Sequence of chain 1.B:
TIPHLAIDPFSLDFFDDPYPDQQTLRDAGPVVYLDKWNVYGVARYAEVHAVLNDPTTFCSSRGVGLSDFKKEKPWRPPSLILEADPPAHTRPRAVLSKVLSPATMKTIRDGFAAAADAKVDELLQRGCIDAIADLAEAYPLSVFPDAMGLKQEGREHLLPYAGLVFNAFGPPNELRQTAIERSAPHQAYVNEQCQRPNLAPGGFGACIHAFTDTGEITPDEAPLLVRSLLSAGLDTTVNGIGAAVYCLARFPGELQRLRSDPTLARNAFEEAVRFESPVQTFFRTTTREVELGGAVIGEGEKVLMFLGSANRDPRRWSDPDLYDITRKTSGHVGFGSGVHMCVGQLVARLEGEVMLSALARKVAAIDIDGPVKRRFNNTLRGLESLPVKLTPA

Binding-site contacts:
Ligand atom C2 contacts residue LEU99 of chain 1.B at 3.7 Å (hydrophobic).
Ligand atom O1 contacts residue SER96 of chain 1.B at 3.8 Å.
Ligand atom C1 contacts residue SER245 of chain 1.B at 3.4 Å.
Ligand atom C7 contacts residue PHE186 of chain 1.B at 4.1 Å (hydrophobic).
Ligand atom C4 contacts residue LEU99 of chain 1.B at 4.0 Å (hydrophobic).
Ligand atom C7 contacts residue SER248 of chain 1.B at 3.9 Å.
Ligand atom C8 contacts residue HEM1 of chain 1.J at 3.2 Å.
Ligand atom C6 contacts residue LEU99 of chain 1.B at 3.9 Å (hydrophobic).
Ligand atom C4 contacts residue HEM1 of chain 1.J at 3.5 Å.
Ligand atom O3 contacts residue PHE183 of chain 1.B at 3.1 Å.
Ligand atom O2 contacts residue SER245 of chain 1.B at 2.5 Å (h-bond).
Ligand atom O3 contacts residue ALA249 of chain 1.B at 4.0 Å.
Ligand atom C8 contacts residue PHE299 of chain 1.B at 3.8 Å (hydrophobic).
Ligand atom C3 contacts residue HEM1 of chain 1.J at 3.6 Å.
Ligand atom C7 contacts residue LEU99 of chain 1.B at 3.7 Å (hydrophobic).
Ligand atom O1 contacts residue SER245 of chain 1.B at 3.6 Å.
Ligand atom O2 contacts residue ILE98 of chain 1.B at 3.6 Å.
Ligand atom C4 contacts residue ALA249 of chain 1.B at 3.6 Å (hydrophobic).
Ligand atom O1 contacts residue SER248 of chain 1.B at 3.5 Å.
Ligand atom C5 contacts residue PHE183 of chain 1.B at 3.9 Å (hydrophobic).
Ligand atom C3 contacts residue ALA249 of chain 1.B at 3.9 Å (hydrophobic).
Ligand atom O3 contacts residue PHE299 of chain 1.B at 3.6 Å.
Ligand atom C8 contacts residue PHE183 of chain 1.B at 4.0 Å (hydrophobic).
Ligand atom C3 contacts residue LEU99 of chain 1.B at 3.8 Å (hydrophobic).
Ligand atom C7 contacts residue VAL182 of chain 1.B at 4.0 Å (hydrophobic).
Ligand atom C2 contacts residue ALA249 of chain 1.B at 4.2 Å (hydrophobic).
Ligand atom C7 contacts residue ARG93 of chain 1.B at 4.1 Å.
Ligand atom C6 contacts residue PHE183 of chain 1.B at 3.8 Å (hydrophobic).
Ligand atom C6 contacts residue ALA249 of chain 1.B at 3.9 Å (hydrophobic).
Ligand atom C5 contacts residue LEU99 of chain 1.B at 3.9 Å (hydrophobic).
Ligand atom C5 contacts residue ALA249 of chain 1.B at 3.6 Å (hydrophobic).
Ligand atom O2 contacts residue SER96 of chain 1.B at 2.6 Å (h-bond).
Ligand atom C1 contacts residue ARG93 of chain 1.B at 4.0 Å.
Ligand atom C6 contacts residue VAL182 of chain 1.B at 4.0 Å (hydrophobic).
Ligand atom C1 contacts residue SER96 of chain 1.B at 3.5 Å.
Ligand atom O1 contacts residue ARG93 of chain 1.B at 2.9 Å (salt-bridge).
Ligand atom C1 contacts residue SER248 of chain 1.B at 4.2 Å.
Ligand atom C1 contacts residue LEU99 of chain 1.B at 4.1 Å (hydrophobic).
Ligand atom C6 contacts residue PHE186 of chain 1.B at 3.8 Å (hydrophobic).
Ligand atom O2 contacts residue LEU99 of chain 1.B at 3.8 Å.

This protein binds this small molecule.
Small molecule (SMILES): COc1ccc(C(=O)O)cc1